Sequence of chain 7.A:
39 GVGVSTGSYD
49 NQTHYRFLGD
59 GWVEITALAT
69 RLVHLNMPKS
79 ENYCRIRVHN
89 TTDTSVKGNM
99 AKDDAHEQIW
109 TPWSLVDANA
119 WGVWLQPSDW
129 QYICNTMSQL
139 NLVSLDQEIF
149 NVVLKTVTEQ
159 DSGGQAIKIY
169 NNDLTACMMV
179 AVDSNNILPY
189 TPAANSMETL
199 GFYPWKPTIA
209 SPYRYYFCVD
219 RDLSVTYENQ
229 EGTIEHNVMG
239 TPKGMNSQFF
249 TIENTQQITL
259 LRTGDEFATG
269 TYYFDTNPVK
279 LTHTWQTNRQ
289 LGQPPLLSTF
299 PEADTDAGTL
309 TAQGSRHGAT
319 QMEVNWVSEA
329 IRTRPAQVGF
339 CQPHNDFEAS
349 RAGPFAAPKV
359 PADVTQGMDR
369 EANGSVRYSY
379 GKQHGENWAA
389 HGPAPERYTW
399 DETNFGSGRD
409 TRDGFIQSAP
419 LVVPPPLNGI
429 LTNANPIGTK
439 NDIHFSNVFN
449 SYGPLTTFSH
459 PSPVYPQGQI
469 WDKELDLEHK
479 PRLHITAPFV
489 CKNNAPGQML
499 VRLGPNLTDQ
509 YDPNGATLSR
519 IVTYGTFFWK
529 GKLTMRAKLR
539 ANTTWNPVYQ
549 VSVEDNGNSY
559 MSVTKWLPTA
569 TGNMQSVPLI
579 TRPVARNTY

The small molecule below binds the protein below.
Small molecule (SMILES): Nc1ncnc2c1ncn2[C@H]1C[C@H](O)[C@@H](COP(=O)(O)O)O1

Binding-site contacts:
Ligand atom P contacts residue ASP273 of chain 7.A at 2.8 Å.
Ligand atom P contacts residue PHE272 of chain 7.A at 4.3 Å.
Ligand atom OP1 contacts residue TYR271 of chain 7.A at 3.1 Å (h-bond).
Ligand atom O5' contacts residue ASN491 of chain 7.A at 3.5 Å (h-bond).
Ligand atom OP2 contacts residue ASN491 of chain 7.A at 1.7 Å (h-bond).
Ligand atom OP1 contacts residue ASN491 of chain 7.A at 3.6 Å.
Ligand atom OP2 contacts residue ASP273 of chain 7.A at 2.4 Å.
Ligand atom P contacts residue TYR271 of chain 7.A at 4.5 Å.
Ligand atom OP1 contacts residue ASP273 of chain 7.A at 3.3 Å.
Ligand atom C5' contacts residue ASN491 of chain 7.A at 4.0 Å.
Ligand atom OP1 contacts residue PHE272 of chain 7.A at 3.4 Å.
Ligand atom C5' contacts residue ASP273 of chain 7.A at 3.8 Å.
Ligand atom O5' contacts residue ASP273 of chain 7.A at 4.1 Å.
Ligand atom P contacts residue ASN491 of chain 7.A at 3.0 Å.